The small molecule below binds the protein below.
Small molecule (SMILES): CC(=O)N[C@H]1[C@H](O[C@H]2[C@H](O)[C@@H](NC(C)=O)CO[C@@H]2CO)O[C@H](CO)[C@@H](O)[C@@H]1O

Binding-site contacts:
Ligand atom C1 contacts residue ASN301 of chain 1.D at 1.4 Å.
Ligand atom N2 contacts residue HIS299 of chain 1.D at 3.1 Å.
Ligand atom C2 contacts residue HIS299 of chain 1.D at 3.6 Å.
Ligand atom C7 contacts residue HIS299 of chain 1.D at 4.1 Å.
Ligand atom C8 contacts residue HIS299 of chain 1.D at 4.3 Å.
Ligand atom C2 contacts residue ASN301 of chain 1.D at 2.5 Å.
Ligand atom C6 contacts residue SER381 of chain 1.D at 4.3 Å.
Ligand atom O6 contacts residue SER381 of chain 1.D at 3.7 Å.
Ligand atom O6 contacts residue ARG296 of chain 1.D at 4.4 Å.
Ligand atom O7 contacts residue ASN301 of chain 1.D at 3.1 Å (h-bond).
Ligand atom C7 contacts residue ASN301 of chain 1.D at 3.2 Å.
Ligand atom O5 contacts residue HIS299 of chain 1.D at 4.5 Å.
Ligand atom C1 contacts residue HIS299 of chain 1.D at 3.4 Å.
Ligand atom C3 contacts residue HIS299 of chain 1.D at 3.8 Å.
Ligand atom C4 contacts residue ASN301 of chain 1.D at 4.3 Å.
Ligand atom C7 contacts residue THR267 of chain 1.D at 4.5 Å.
Ligand atom C5 contacts residue THR383 of chain 1.D at 4.1 Å.
Ligand atom C8 contacts residue THR267 of chain 1.D at 3.1 Å.
Ligand atom C6 contacts residue THR383 of chain 1.D at 4.3 Å.
Ligand atom O5 contacts residue THR383 of chain 1.D at 4.2 Å.
Ligand atom O7 contacts residue ASN265 of chain 1.D at 4.3 Å.
Ligand atom C8 contacts residue ASN301 of chain 1.D at 4.3 Å.
Ligand atom C5 contacts residue ASN301 of chain 1.D at 3.6 Å.
Ligand atom N2 contacts residue ASN301 of chain 1.D at 2.9 Å (h-bond).
Ligand atom O5 contacts residue ASN301 of chain 1.D at 2.3 Å (h-bond).
Ligand atom C3 contacts residue ASN301 of chain 1.D at 3.8 Å.

Sequence of chain 1.D:
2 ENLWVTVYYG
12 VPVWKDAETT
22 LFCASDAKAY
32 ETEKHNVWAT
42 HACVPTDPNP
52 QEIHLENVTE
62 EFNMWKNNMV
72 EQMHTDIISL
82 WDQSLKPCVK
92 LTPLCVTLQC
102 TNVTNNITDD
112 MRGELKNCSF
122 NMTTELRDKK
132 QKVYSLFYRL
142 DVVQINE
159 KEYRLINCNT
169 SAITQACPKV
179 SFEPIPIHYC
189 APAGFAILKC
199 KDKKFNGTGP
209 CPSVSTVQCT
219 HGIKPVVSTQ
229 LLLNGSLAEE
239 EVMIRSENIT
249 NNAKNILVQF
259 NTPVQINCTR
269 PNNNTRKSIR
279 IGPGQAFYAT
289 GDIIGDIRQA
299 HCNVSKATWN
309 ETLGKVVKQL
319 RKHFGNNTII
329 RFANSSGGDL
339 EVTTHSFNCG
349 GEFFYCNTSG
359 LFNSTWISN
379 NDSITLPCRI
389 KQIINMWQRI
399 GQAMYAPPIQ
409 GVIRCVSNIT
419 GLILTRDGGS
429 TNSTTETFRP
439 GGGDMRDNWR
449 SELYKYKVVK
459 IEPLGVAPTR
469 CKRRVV